A small-molecule ligand and the protein it binds are described below.
Small molecule (SMILES): O=S(=O)(O)CC(O)CNC1CCCCC1

Sequence of chain 1.B:
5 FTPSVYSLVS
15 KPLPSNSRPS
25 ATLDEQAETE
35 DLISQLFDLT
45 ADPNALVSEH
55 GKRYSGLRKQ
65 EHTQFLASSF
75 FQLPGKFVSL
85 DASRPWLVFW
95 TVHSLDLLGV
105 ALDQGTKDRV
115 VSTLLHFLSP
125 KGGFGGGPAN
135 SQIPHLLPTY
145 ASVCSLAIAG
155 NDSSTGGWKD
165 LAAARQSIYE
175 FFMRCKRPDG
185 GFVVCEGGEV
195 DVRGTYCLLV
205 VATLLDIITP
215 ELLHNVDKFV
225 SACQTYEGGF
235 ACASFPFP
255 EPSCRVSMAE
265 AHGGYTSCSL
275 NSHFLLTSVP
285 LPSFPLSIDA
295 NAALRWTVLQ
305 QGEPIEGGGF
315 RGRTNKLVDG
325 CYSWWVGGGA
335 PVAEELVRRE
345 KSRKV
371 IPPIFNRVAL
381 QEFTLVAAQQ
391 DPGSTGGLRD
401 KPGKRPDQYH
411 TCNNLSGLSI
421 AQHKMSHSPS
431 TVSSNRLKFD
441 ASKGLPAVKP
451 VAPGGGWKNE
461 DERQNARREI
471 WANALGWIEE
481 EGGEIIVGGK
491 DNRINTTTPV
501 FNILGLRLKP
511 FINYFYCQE

Binding-site contacts:
Ligand atom CAI contacts residue ASP491 of chain 1.B at 3.5 Å.
Ligand atom CAN contacts residue ASP491 of chain 1.B at 3.4 Å.
Ligand atom SAO contacts residue LYS490 of chain 1.B at 3.9 Å.
Ligand atom CAM contacts residue ASP491 of chain 1.B at 3.6 Å.
Ligand atom CAN contacts residue TYR58 of chain 1.B at 4.2 Å (hydrophobic).
Ligand atom OAC contacts residue GLY489 of chain 1.B at 3.8 Å.
Ligand atom CAI contacts residue TYR58 of chain 1.B at 3.4 Å (hydrophobic).
Ligand atom CAJ contacts residue ASP491 of chain 1.B at 3.6 Å.
Ligand atom OAD contacts residue LYS490 of chain 1.B at 2.9 Å (salt-bridge).
Ligand atom OAB contacts residue LYS490 of chain 1.B at 3.5 Å.
Ligand atom OAC contacts residue LYS490 of chain 1.B at 3.2 Å (salt-bridge).
Ligand atom CAM contacts residue LYS490 of chain 1.B at 4.4 Å.
Ligand atom OAC contacts residue ASP491 of chain 1.B at 3.2 Å (salt-bridge).
Ligand atom OAD contacts residue GLY489 of chain 1.B at 3.3 Å.
Ligand atom NAL contacts residue ASP491 of chain 1.B at 2.6 Å (salt-bridge).
Ligand atom CAG contacts residue TYR58 of chain 1.B at 3.7 Å (hydrophobic).
Ligand atom CAH contacts residue ASP491 of chain 1.B at 3.6 Å.